Sequence of chain 2.C:
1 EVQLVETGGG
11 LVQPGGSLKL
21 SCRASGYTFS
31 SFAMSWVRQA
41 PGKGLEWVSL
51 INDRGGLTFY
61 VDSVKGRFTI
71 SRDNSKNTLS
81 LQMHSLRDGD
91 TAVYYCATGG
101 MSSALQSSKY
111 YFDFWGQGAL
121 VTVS

Binding-site contacts:
Ligand atom N2 contacts residue ASN107 of chain 2.B at 3.0 Å (h-bond).
Ligand atom C5 contacts residue GLU110 of chain 2.B at 3.7 Å.
Ligand atom N2 contacts residue SER109 of chain 2.B at 4.4 Å.
Ligand atom C1 contacts residue ASN107 of chain 2.B at 1.5 Å.
Ligand atom C6 contacts residue NAG1 of chain 2.X at 3.4 Å.
Ligand atom C3 contacts residue ASN107 of chain 2.B at 3.9 Å.
Ligand atom C2 contacts residue ASN107 of chain 2.B at 2.5 Å.
Ligand atom O5 contacts residue ASN107 of chain 2.B at 2.4 Å (h-bond).
Ligand atom O5 contacts residue GLU110 of chain 2.B at 3.9 Å.
Ligand atom C4 contacts residue ASN107 of chain 2.B at 4.3 Å.
Ligand atom O5 contacts residue NAG1 of chain 2.X at 3.8 Å.
Ligand atom C1 contacts residue SER109 of chain 2.B at 4.3 Å.
Ligand atom C5 contacts residue ASN107 of chain 2.B at 3.8 Å.
Ligand atom C1 contacts residue NAG1 of chain 2.X at 4.1 Å.
Ligand atom C6 contacts residue GLU110 of chain 2.B at 3.4 Å.
Ligand atom C6 contacts residue ARG106 of chain 2.B at 4.4 Å.
Ligand atom C8 contacts residue SER107 of chain 2.C at 3.6 Å.
Ligand atom C5 contacts residue NAG1 of chain 2.X at 3.3 Å.
Ligand atom C7 contacts residue ASN107 of chain 2.B at 3.6 Å.
Ligand atom O7 contacts residue ASN107 of chain 2.B at 3.8 Å.

Sequence of chain 2.B:
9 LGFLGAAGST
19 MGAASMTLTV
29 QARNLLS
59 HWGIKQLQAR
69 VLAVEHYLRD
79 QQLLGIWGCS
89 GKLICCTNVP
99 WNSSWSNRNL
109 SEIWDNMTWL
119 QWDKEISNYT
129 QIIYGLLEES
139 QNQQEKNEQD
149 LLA

A small-molecule ligand and the protein it binds are described below.
Small molecule (SMILES): CC(=O)N[C@H]1CO[C@H](CO[C@@H]2O[C@@H](C)[C@@H](O)[C@@H](O)[C@@H]2O)[C@@H](O)[C@@H]1O